Sequence of chain 1.A:
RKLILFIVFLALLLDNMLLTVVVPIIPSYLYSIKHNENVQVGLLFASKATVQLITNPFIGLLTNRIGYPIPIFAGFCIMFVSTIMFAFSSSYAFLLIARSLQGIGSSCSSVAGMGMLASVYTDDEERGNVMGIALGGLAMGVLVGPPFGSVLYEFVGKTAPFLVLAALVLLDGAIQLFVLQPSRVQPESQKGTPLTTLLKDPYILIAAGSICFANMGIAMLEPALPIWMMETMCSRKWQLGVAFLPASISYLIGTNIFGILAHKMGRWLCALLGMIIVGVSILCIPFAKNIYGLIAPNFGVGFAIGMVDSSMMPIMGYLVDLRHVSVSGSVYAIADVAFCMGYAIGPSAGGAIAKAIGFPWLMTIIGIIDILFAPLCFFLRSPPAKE

Binding-site contacts:
Ligand atom CZ2 contacts residue VAL214 of chain 1.A at 3.7 Å (hydrophobic).
Ligand atom CH2 contacts residue VAL214 of chain 1.A at 3.6 Å (hydrophobic).
Ligand atom CZ2 contacts residue SER320 of chain 1.A at 4.1 Å.
Ligand atom CB contacts residue GLU294 of chain 1.A at 4.1 Å.
Ligand atom CE2 contacts residue PHE316 of chain 1.A at 4.4 Å (hydrophobic).
Ligand atom CA contacts residue TYR415 of chain 1.A at 3.5 Å (hydrophobic).
Ligand atom CZ3 contacts residue ILE290 of chain 1.A at 3.7 Å (hydrophobic).
Ligand atom CZ3 contacts residue VAL214 of chain 1.A at 3.6 Å (hydrophobic).
Ligand atom OH contacts residue ILE377 of chain 1.A at 4.3 Å.
Ligand atom NE1 contacts residue VAL214 of chain 1.A at 4.3 Å.
Ligand atom CZ2 contacts residue ILE290 of chain 1.A at 3.6 Å (hydrophobic).
Ligand atom CG contacts residue THR20 of chain 1.A at 4.2 Å.
Ligand atom CA contacts residue ILE290 of chain 1.A at 4.4 Å (hydrophobic).
Ligand atom CE2 contacts residue VAL214 of chain 1.A at 3.6 Å (hydrophobic).
Ligand atom NE1 contacts residue PHE316 of chain 1.A at 3.2 Å.
Ligand atom CZ2 contacts residue ALA319 of chain 1.A at 3.6 Å (hydrophobic).
Ligand atom NZ contacts residue GLU294 of chain 1.A at 2.9 Å (salt-bridge).
Ligand atom NZ contacts residue TYR415 of chain 1.A at 2.9 Å (h-bond).
Ligand atom CG contacts residue ILE290 of chain 1.A at 4.2 Å (hydrophobic).
Ligand atom NE1 contacts residue ILE290 of chain 1.A at 4.2 Å.
Ligand atom CE3 contacts residue ILE290 of chain 1.A at 3.6 Å (hydrophobic).
Ligand atom OH contacts residue TYR323 of chain 1.A at 3.7 Å.
Ligand atom CB contacts residue TYR415 of chain 1.A at 4.0 Å (hydrophobic).
Ligand atom CE3 contacts residue VAL214 of chain 1.A at 3.5 Å (hydrophobic).
Ligand atom CD2 contacts residue ILE290 of chain 1.A at 3.5 Å (hydrophobic).
Ligand atom OH contacts residue ILE290 of chain 1.A at 4.5 Å.
Ligand atom CA contacts residue GLU294 of chain 1.A at 3.5 Å.
Ligand atom CH2 contacts residue ILE290 of chain 1.A at 3.7 Å (hydrophobic).
Ligand atom OH contacts residue VAL214 of chain 1.A at 4.3 Å.
Ligand atom CH2 contacts residue ALA319 of chain 1.A at 4.3 Å (hydrophobic).
Ligand atom CG contacts residue VAL214 of chain 1.A at 4.2 Å (hydrophobic).
Ligand atom CB contacts residue THR20 of chain 1.A at 3.6 Å.
Ligand atom CD2 contacts residue VAL214 of chain 1.A at 3.5 Å (hydrophobic).
Ligand atom CE2 contacts residue ILE290 of chain 1.A at 3.5 Å (hydrophobic).
Ligand atom CD1 contacts residue PHE316 of chain 1.A at 3.6 Å (hydrophobic).

A protein and the small-molecule ligand that binds it are described below.
Small molecule (SMILES): NCCc1c[nH]c2ccc(O)cc12